The protein below binds the small molecule below.
Small molecule (SMILES): CCn1nc(-c2ccccc2)c(C(C)=O)c(Nc2ccc(C(=O)O)cc2)c1=O

Binding-site contacts:
Ligand atom C5 contacts residue THR248 of chain 1.F at 3.8 Å.
Ligand atom C18 contacts residue MET188 of chain 1.F at 3.4 Å (hydrophobic).
Ligand atom C3 contacts residue PHE287 of chain 1.F at 3.5 Å (hydrophobic).
Ligand atom C15 contacts residue ILE251 of chain 1.F at 3.6 Å (hydrophobic).
Ligand atom C2 contacts residue PHE287 of chain 1.F at 3.5 Å (hydrophobic).
Ligand atom O4 contacts residue TYR74 of chain 1.F at 3.0 Å (h-bond).
Ligand atom C9 contacts residue SER283 of chain 1.F at 3.6 Å.
Ligand atom C7 contacts residue GLN284 of chain 1.F at 3.6 Å.
Ligand atom C19 contacts residue LEU234 of chain 1.F at 3.6 Å (hydrophobic).
Ligand atom C8 contacts residue MET252 of chain 1.F at 3.8 Å (hydrophobic).
Ligand atom C1 contacts residue PHE287 of chain 1.F at 3.4 Å (hydrophobic).
Ligand atom O3 contacts residue MET188 of chain 1.F at 3.4 Å.
Ligand atom C2 contacts residue ILE251 of chain 1.F at 3.9 Å (hydrophobic).
Ligand atom C21 contacts residue PHE287 of chain 1.F at 3.3 Å (hydrophobic).
Ligand atom N2 contacts residue ILE251 of chain 1.F at 3.9 Å.
Ligand atom N1 contacts residue GLN284 of chain 1.F at 3.1 Å (h-bond).
Ligand atom C10 contacts residue PHE287 of chain 1.F at 3.9 Å (hydrophobic).
Ligand atom C9 contacts residue MET272 of chain 1.F at 3.6 Å (hydrophobic).
Ligand atom C5 contacts residue ILE251 of chain 1.F at 3.6 Å (hydrophobic).
Ligand atom C3 contacts residue ILE251 of chain 1.F at 3.7 Å (hydrophobic).
Ligand atom C4 contacts residue ASN236 of chain 1.F at 3.2 Å.
Ligand atom C6 contacts residue PHE287 of chain 1.F at 3.9 Å (hydrophobic).
Ligand atom O1 contacts residue PHE287 of chain 1.F at 3.3 Å.
Ligand atom C8 contacts residue PHE255 of chain 1.F at 3.6 Å (hydrophobic).
Ligand atom C17 contacts residue MET188 of chain 1.F at 3.8 Å (hydrophobic).
Ligand atom C4 contacts residue GLN284 of chain 1.F at 3.4 Å.
Ligand atom C11 contacts residue PHE287 of chain 1.F at 3.2 Å (hydrophobic).
Ligand atom C4 contacts residue PHE287 of chain 1.F at 3.7 Å (hydrophobic).
Ligand atom C5 contacts residue TRP247 of chain 1.F at 3.5 Å (hydrophobic).
Ligand atom N1 contacts residue PHE287 of chain 1.F at 3.1 Å.
Ligand atom C6 contacts residue GLN284 of chain 1.F at 3.5 Å.
Ligand atom C10 contacts residue SER283 of chain 1.F at 3.5 Å.
Ligand atom C1 contacts residue GLN284 of chain 1.F at 3.8 Å.
Ligand atom O4 contacts residue ASN236 of chain 1.F at 3.2 Å (h-bond).
Ligand atom C5 contacts residue ASN236 of chain 1.F at 3.5 Å.
Ligand atom C20 contacts residue MET188 of chain 1.F at 3.8 Å (hydrophobic).
Ligand atom N3 contacts residue PHE287 of chain 1.F at 3.1 Å.
Ligand atom C7 contacts residue PHE255 of chain 1.F at 3.5 Å (hydrophobic).
Ligand atom C8 contacts residue MET272 of chain 1.F at 3.8 Å (hydrophobic).
Ligand atom C13 contacts residue PHE255 of chain 1.F at 2.9 Å (hydrophobic).

Sequence of chain 1.F:
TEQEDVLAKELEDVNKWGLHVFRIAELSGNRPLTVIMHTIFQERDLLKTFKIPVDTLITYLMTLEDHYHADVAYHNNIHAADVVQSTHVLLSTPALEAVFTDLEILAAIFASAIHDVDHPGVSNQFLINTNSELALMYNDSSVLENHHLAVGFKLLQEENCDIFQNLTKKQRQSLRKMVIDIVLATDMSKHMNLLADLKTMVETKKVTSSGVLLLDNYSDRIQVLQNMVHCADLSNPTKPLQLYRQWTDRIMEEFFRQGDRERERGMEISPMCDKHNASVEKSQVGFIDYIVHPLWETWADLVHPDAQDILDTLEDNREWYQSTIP